This protein binds this small molecule.
Small molecule (SMILES): CC(=O)N[C@@H]1[C@@H](O)[C@H](O)[C@@H](CO)O[C@H]1O

Binding-site contacts:
Ligand atom C7 contacts residue ASN72 of chain 1.B at 3.2 Å.
Ligand atom C4 contacts residue ASN72 of chain 1.B at 4.2 Å.
Ligand atom C1 contacts residue MET104 of chain 1.B at 3.7 Å (hydrophobic).
Ligand atom C1 contacts residue ASN72 of chain 1.B at 1.4 Å.
Ligand atom N2 contacts residue ASN72 of chain 1.B at 3.1 Å (h-bond).
Ligand atom O7 contacts residue HIS71 of chain 1.B at 4.1 Å.
Ligand atom C8 contacts residue ASN72 of chain 1.B at 3.3 Å.
Ligand atom C8 contacts residue THR74 of chain 1.B at 4.4 Å.
Ligand atom C6 contacts residue ASN72 of chain 1.B at 3.6 Å.
Ligand atom N2 contacts residue THR74 of chain 1.B at 4.0 Å.
Ligand atom O5 contacts residue ASN72 of chain 1.B at 2.5 Å (h-bond).
Ligand atom C5 contacts residue ASN72 of chain 1.B at 3.5 Å.
Ligand atom O5 contacts residue MET104 of chain 1.B at 3.3 Å.
Ligand atom C6 contacts residue MET104 of chain 1.B at 4.1 Å (hydrophobic).
Ligand atom C7 contacts residue THR74 of chain 1.B at 4.3 Å.
Ligand atom C2 contacts residue THR74 of chain 1.B at 4.5 Å.
Ligand atom O7 contacts residue ASN72 of chain 1.B at 2.9 Å (h-bond).
Ligand atom C1 contacts residue THR74 of chain 1.B at 3.9 Å.
Ligand atom C3 contacts residue ASN72 of chain 1.B at 3.8 Å.
Ligand atom C5 contacts residue MET104 of chain 1.B at 4.2 Å (hydrophobic).
Ligand atom C2 contacts residue ASN72 of chain 1.B at 2.5 Å.

Sequence of chain 1.B:
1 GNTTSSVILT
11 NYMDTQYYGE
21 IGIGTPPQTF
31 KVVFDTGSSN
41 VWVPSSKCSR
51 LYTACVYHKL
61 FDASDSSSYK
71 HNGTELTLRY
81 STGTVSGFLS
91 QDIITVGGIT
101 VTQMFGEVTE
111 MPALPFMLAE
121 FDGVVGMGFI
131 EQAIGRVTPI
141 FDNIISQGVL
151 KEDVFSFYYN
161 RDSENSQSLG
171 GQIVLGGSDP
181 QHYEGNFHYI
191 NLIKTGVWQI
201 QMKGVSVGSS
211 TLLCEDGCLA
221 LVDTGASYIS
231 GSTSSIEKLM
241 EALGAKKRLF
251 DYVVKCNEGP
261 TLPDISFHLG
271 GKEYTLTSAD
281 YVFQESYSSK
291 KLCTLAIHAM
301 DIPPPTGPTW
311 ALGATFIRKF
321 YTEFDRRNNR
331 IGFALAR